Binding-site contacts:
Ligand atom O4 contacts residue GLY183 of chain 1.A at 3.5 Å (h-bond).
Ligand atom C16 contacts residue GLY183 of chain 1.A at 3.3 Å.
Ligand atom O4 contacts residue GLY182 of chain 1.A at 3.7 Å.
Ligand atom O3 contacts residue CYS90 of chain 1.A at 3.9 Å.
Ligand atom O1 contacts residue GLN84 of chain 1.A at 2.3 Å (h-bond).
Ligand atom C10 contacts residue TRP91 of chain 1.A at 3.8 Å (hydrophobic).
Ligand atom C10 contacts residue ALA248 of chain 1.A at 3.7 Å (hydrophobic).
Ligand atom C3 contacts residue CYS90 of chain 1.A at 3.1 Å (hydrophobic).
Ligand atom C1 contacts residue HIS247 of chain 1.A at 3.1 Å.
Ligand atom N4 contacts residue CYS184 of chain 1.A at 2.6 Å (h-bond).
Ligand atom N5 contacts residue GLU187 of chain 1.A at 3.0 Å (salt-bridge).
Ligand atom C1 contacts residue GLN84 of chain 1.A at 3.5 Å.
Ligand atom C16 contacts residue GLU187 of chain 1.A at 3.5 Å.
Ligand atom N4 contacts residue GLY183 of chain 1.A at 2.7 Å.
Ligand atom C2 contacts residue CYS90 of chain 1.A at 1.8 Å (hydrophobic).
Ligand atom O2 contacts residue CYS90 of chain 1.A at 3.6 Å.
Ligand atom C16 contacts residue CYS184 of chain 1.A at 3.7 Å (hydrophobic).
Ligand atom C8 contacts residue GLY246 of chain 1.A at 3.6 Å.
Ligand atom N4 contacts residue GLU187 of chain 1.A at 3.2 Å (salt-bridge).
Ligand atom O1 contacts residue GLY88 of chain 1.A at 3.5 Å.
Ligand atom O4 contacts residue CYS90 of chain 1.A at 3.3 Å (h-bond).
Ligand atom C10 contacts residue CYS90 of chain 1.A at 3.8 Å (hydrophobic).
Ligand atom O3 contacts residue GLY246 of chain 1.A at 2.6 Å (h-bond).
Ligand atom C4 contacts residue CYS90 of chain 1.A at 3.2 Å (hydrophobic).
Ligand atom N1 contacts residue GLY246 of chain 1.A at 3.4 Å (h-bond).
Ligand atom O4 contacts residue TRP91 of chain 1.A at 3.3 Å.
Ligand atom C6 contacts residue GLY183 of chain 1.A at 3.6 Å.
Ligand atom O1 contacts residue CYS90 of chain 1.A at 2.9 Å.
Ligand atom C7 contacts residue GLY246 of chain 1.A at 3.8 Å.
Ligand atom N2 contacts residue GLY183 of chain 1.A at 3.2 Å (h-bond).
Ligand atom O4 contacts residue GLY88 of chain 1.A at 3.6 Å.
Ligand atom C9 contacts residue SER226 of chain 1.A at 3.4 Å.
Ligand atom O2 contacts residue HIS247 of chain 1.A at 2.4 Å (h-bond).
Ligand atom N3 contacts residue GLY183 of chain 1.A at 3.7 Å.
Ligand atom C2 contacts residue HIS247 of chain 1.A at 3.6 Å.
Ligand atom N5 contacts residue GLY183 of chain 1.A at 3.8 Å.
Ligand atom C10 contacts residue GLY183 of chain 1.A at 3.8 Å.
Ligand atom O1 contacts residue ASP89 of chain 1.A at 3.7 Å.
Ligand atom C1 contacts residue CYS90 of chain 1.A at 2.9 Å (hydrophobic).
Ligand atom C3 contacts residue GLY246 of chain 1.A at 3.6 Å.

Sequence of chain 1.A:
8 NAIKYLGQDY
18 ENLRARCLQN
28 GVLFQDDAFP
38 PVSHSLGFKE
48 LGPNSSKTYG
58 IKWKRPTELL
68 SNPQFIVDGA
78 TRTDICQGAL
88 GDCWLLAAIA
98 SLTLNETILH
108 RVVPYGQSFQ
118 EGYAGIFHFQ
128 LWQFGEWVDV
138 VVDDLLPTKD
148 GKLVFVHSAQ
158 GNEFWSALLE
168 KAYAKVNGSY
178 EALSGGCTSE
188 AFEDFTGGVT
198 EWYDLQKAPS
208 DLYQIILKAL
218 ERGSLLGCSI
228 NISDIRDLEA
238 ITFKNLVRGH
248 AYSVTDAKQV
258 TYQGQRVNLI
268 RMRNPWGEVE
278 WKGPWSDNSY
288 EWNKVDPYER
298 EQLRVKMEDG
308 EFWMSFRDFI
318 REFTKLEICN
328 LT

This protein binds this small molecule.
Small molecule (SMILES): CC(C)C[C@H](NC(=O)[C@@H](O)CC(=O)O)C(=O)NCCCCNC(N)=[NH2+]